Sequence of chain 1.K:
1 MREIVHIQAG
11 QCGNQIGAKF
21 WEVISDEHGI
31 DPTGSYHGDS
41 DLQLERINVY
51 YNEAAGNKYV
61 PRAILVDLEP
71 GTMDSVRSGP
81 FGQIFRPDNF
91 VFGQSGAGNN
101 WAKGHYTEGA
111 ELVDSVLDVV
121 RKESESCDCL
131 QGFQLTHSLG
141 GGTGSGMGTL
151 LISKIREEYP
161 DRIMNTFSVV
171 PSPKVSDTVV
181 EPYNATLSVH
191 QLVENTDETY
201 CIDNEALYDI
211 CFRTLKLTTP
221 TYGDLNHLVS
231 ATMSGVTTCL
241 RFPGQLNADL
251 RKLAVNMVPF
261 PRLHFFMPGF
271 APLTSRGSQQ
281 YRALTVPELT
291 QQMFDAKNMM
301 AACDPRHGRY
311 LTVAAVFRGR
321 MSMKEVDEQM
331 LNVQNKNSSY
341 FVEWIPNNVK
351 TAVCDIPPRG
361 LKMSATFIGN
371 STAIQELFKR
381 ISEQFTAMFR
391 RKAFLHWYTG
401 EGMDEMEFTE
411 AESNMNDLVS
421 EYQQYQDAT

This small molecule binds to this protein.
Small molecule (SMILES): Nc1nc2c(ncn2[C@@H]2O[C@H](CO[P](=O)(O)C[P](=O)(O)OP(=O)(O)O)[C@@H](O)[C@H]2O)c(=O)[nH]1

Binding-site contacts:
Ligand atom O2B contacts residue THR143 of chain 1.K at 3.2 Å (h-bond).
Ligand atom O6 contacts residue GLN15 of chain 1.K at 3.3 Å (h-bond).
Ligand atom O3G contacts residue ASN99 of chain 1.K at 3.3 Å (h-bond).
Ligand atom O1B contacts residue GLN11 of chain 1.K at 3.2 Å (h-bond).
Ligand atom O1A contacts residue GLN11 of chain 1.K at 3.3 Å.
Ligand atom N1 contacts residue TYR222 of chain 1.K at 3.4 Å.
Ligand atom O2B contacts residue GLY10 of chain 1.K at 3.4 Å.
Ligand atom N2 contacts residue ASN226 of chain 1.K at 3.3 Å (h-bond).
Ligand atom C3A contacts residue MG1 of chain 1.HA at 2.5 Å.
Ligand atom O3B contacts residue THR143 of chain 1.K at 3.0 Å (h-bond).
Ligand atom O3B contacts residue MG1 of chain 1.HA at 3.1 Å.
Ligand atom O3B contacts residue GLY142 of chain 1.K at 2.6 Å (h-bond).
Ligand atom C4 contacts residue CYS12 of chain 1.K at 3.4 Å (hydrophobic).
Ligand atom O1G contacts residue GLY142 of chain 1.K at 3.4 Å (h-bond).
Ligand atom C6 contacts residue TYR222 of chain 1.K at 3.4 Å (hydrophobic).
Ligand atom O5' contacts residue SER138 of chain 1.K at 3.1 Å (h-bond).
Ligand atom O5' contacts residue GLY141 of chain 1.K at 3.2 Å (h-bond).
Ligand atom C3' contacts residue THR178 of chain 1.K at 3.4 Å.
Ligand atom O3G contacts residue ALA97 of chain 1.K at 3.3 Å.
Ligand atom O1B contacts residue GLY10 of chain 1.K at 3.3 Å.
Ligand atom O1G contacts residue ASN99 of chain 1.K at 3.3 Å.
Ligand atom O2G contacts residue MG1 of chain 1.HA at 2.1 Å.
Ligand atom O2A contacts residue SER138 of chain 1.K at 2.6 Å (h-bond).
Ligand atom N1 contacts residue ASN226 of chain 1.K at 3.1 Å (h-bond).
Ligand atom O1B contacts residue MG1 of chain 1.HA at 2.1 Å.
Ligand atom O6 contacts residue TYR222 of chain 1.K at 3.2 Å.
Ligand atom PG contacts residue GLY142 of chain 1.K at 3.4 Å.
Ligand atom O3G contacts residue GLY98 of chain 1.K at 3.4 Å (h-bond).
Ligand atom O2' contacts residue ASP177 of chain 1.K at 3.0 Å (salt-bridge).
Ligand atom C2 contacts residue CYS12 of chain 1.K at 3.4 Å (hydrophobic).
Ligand atom O6 contacts residue ASN226 of chain 1.K at 3.0 Å (h-bond).
Ligand atom PA contacts residue SER138 of chain 1.K at 3.3 Å.
Ligand atom O2A contacts residue GLN11 of chain 1.K at 2.7 Å (h-bond).
Ligand atom O2B contacts residue GLY144 of chain 1.K at 2.8 Å (h-bond).
Ligand atom O3' contacts residue THR178 of chain 1.K at 3.4 Å (h-bond).
Ligand atom O2A contacts residue CYS12 of chain 1.K at 3.2 Å (h-bond).
Ligand atom PG contacts residue MG1 of chain 1.HA at 3.2 Å.
Ligand atom O1B contacts residue THR143 of chain 1.K at 3.4 Å.
Ligand atom O1A contacts residue CYS12 of chain 1.K at 2.9 Å (h-bond).
Ligand atom PB contacts residue MG1 of chain 1.HA at 2.5 Å.